Sequence of chain 1.A:
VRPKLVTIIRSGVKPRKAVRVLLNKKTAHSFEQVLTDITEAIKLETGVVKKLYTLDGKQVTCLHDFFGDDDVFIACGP

Binding-site contacts:
Ligand atom CD contacts residue SER14 of chain 1.A at 3.9 Å.
Ligand atom O contacts residue TYR56 of chain 1.C at 4.0 Å.
Ligand atom OE2 contacts residue ARG13 of chain 1.A at 4.0 Å.
Ligand atom OE1 contacts residue GLY15 of chain 1.A at 4.1 Å.
Ligand atom OE2 contacts residue ARG19 of chain 1.A at 3.2 Å (salt-bridge).
Ligand atom CA contacts residue ILE77 of chain 1.C at 4.0 Å (hydrophobic).
Ligand atom CD contacts residue ARG19 of chain 1.A at 4.0 Å.
Ligand atom OE2 contacts residue SER14 of chain 1.A at 3.4 Å.
Ligand atom CD contacts residue GLY15 of chain 1.A at 3.5 Å.
Ligand atom CB contacts residue LEU58 of chain 1.C at 3.5 Å (hydrophobic).
Ligand atom CA contacts residue SER14 of chain 1.A at 4.4 Å.
Ligand atom N contacts residue SER14 of chain 1.A at 4.2 Å.
Ligand atom OE2 contacts residue GLY15 of chain 1.A at 2.7 Å (h-bond).
Ligand atom C contacts residue TYR56 of chain 1.C at 4.0 Å (hydrophobic).
Ligand atom CA contacts residue CYS79 of chain 1.C at 4.4 Å (hydrophobic).
Ligand atom CG contacts residue GLY15 of chain 1.A at 4.5 Å.
Ligand atom OG contacts residue LEU58 of chain 1.C at 3.3 Å (h-bond).
Ligand atom CG contacts residue SER14 of chain 1.A at 3.6 Å.
Ligand atom OXT contacts residue TYR56 of chain 1.C at 3.2 Å.
Ligand atom N contacts residue ILE77 of chain 1.C at 4.5 Å.
Ligand atom CG contacts residue ILE77 of chain 1.C at 4.3 Å (hydrophobic).
Ligand atom OE1 contacts residue ARG19 of chain 1.A at 3.8 Å.

Sequence of chain 1.C:
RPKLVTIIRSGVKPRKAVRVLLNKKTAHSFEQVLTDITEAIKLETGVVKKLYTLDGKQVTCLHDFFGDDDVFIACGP

The small molecule below binds the protein below.
Small molecule (SMILES): O=C(O)CC[C@H](NC(=O)[C@H](CO)NC(=O)[C@H](CO)NC(=O)[C@H](CCC(=O)O)NC(=O)[C@@H]1CCCN1)C(=O)NCC(=O)O